Sequence of chain 1.H:
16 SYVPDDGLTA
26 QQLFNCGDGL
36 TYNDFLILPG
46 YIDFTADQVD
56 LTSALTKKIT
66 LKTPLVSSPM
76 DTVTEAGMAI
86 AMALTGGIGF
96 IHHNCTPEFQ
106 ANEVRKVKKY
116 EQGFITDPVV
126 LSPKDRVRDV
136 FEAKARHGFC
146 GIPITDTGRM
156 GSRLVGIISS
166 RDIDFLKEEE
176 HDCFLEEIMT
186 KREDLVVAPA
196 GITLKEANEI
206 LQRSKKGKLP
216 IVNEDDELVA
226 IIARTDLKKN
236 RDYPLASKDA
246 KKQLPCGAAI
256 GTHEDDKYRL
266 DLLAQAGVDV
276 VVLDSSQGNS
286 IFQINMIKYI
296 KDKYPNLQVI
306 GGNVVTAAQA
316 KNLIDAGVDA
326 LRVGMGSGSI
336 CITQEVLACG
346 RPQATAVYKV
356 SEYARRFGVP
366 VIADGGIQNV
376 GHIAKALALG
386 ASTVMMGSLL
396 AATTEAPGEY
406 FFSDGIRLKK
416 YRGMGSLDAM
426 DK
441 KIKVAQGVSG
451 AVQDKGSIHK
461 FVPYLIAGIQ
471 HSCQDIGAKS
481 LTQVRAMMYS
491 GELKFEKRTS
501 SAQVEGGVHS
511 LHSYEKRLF

Binding-site contacts:
Ligand atom N1 contacts residue GLY447 of chain 1.H at 3.6 Å.
Ligand atom O5' contacts residue GLY333 of chain 1.H at 3.5 Å.
Ligand atom C2 contacts residue GLN446 of chain 1.H at 3.5 Å.
Ligand atom N1 contacts residue CYS336 of chain 1.H at 3.0 Å (h-bond).
Ligand atom O2P contacts residue MET391 of chain 1.H at 3.7 Å.
Ligand atom O2P contacts residue GLY392 of chain 1.H at 2.7 Å (h-bond).
Ligand atom O1P contacts residue TYR416 of chain 1.H at 2.9 Å (h-bond).
Ligand atom N1 contacts residue GLN446 of chain 1.H at 2.9 Å (h-bond).
Ligand atom O3P contacts residue GLY333 of chain 1.H at 3.4 Å.
Ligand atom O6 contacts residue GLY420 of chain 1.H at 2.5 Å (h-bond).
Ligand atom O3' contacts residue SER73 of chain 1.H at 2.7 Å (h-bond).
Ligand atom O6 contacts residue GLY447 of chain 1.H at 3.6 Å.
Ligand atom C2' contacts residue ARG327 of chain 1.H at 3.4 Å.
Ligand atom O3' contacts residue MET390 of chain 1.H at 3.6 Å.
Ligand atom C3' contacts residue ASP369 of chain 1.H at 3.5 Å.
Ligand atom O3P contacts residue GLY371 of chain 1.H at 3.2 Å (h-bond).
Ligand atom N3 contacts residue CYS336 of chain 1.H at 2.5 Å (h-bond).
Ligand atom O3P contacts residue SER334 of chain 1.H at 2.7 Å (h-bond).
Ligand atom O2' contacts residue ARG327 of chain 1.H at 3.2 Å (salt-bridge).
Ligand atom C5 contacts residue NAD1 of chain 1.NA at 3.5 Å.
Ligand atom C2' contacts residue ASP369 of chain 1.H at 3.3 Å.
Ligand atom N7 contacts residue MET419 of chain 1.H at 3.3 Å (h-bond).
Ligand atom P contacts residue SER334 of chain 1.H at 3.6 Å.
Ligand atom C6 contacts residue NAD1 of chain 1.NA at 3.5 Å.
Ligand atom C4 contacts residue NAD1 of chain 1.NA at 3.4 Å.
Ligand atom O6 contacts residue MET419 of chain 1.H at 3.2 Å (h-bond).
Ligand atom O1P contacts residue SER393 of chain 1.H at 2.7 Å (h-bond).
Ligand atom N3 contacts residue NAD1 of chain 1.NA at 3.6 Å.
Ligand atom C2 contacts residue CYS336 of chain 1.H at 1.8 Å (hydrophobic).
Ligand atom O3' contacts residue ASP369 of chain 1.H at 2.8 Å (salt-bridge).
Ligand atom O1P contacts residue SER334 of chain 1.H at 2.7 Å (h-bond).
Ligand atom C4 contacts residue ILE335 of chain 1.H at 3.6 Å (hydrophobic).
Ligand atom O6 contacts residue GLY418 of chain 1.H at 3.6 Å.
Ligand atom O2' contacts residue ASP369 of chain 1.H at 2.2 Å (salt-bridge).
Ligand atom O1P contacts residue GLY392 of chain 1.H at 3.3 Å.
Ligand atom O3' contacts residue ARG327 of chain 1.H at 3.2 Å (salt-bridge).
Ligand atom N7 contacts residue NAD1 of chain 1.NA at 3.4 Å.
Ligand atom O2' contacts residue NAD1 of chain 1.NA at 3.4 Å (h-bond).
Ligand atom C3' contacts residue SER73 of chain 1.H at 3.3 Å.
Ligand atom C5 contacts residue ILE335 of chain 1.H at 3.6 Å (hydrophobic).

This protein binds this small molecule.
Small molecule (SMILES): O=c1[nH]cnc2c1ncn2[C@@H]1O[C@H](COP(=O)(O)O)[C@@H](O)[C@H]1O